Sequence of chain 2.A:
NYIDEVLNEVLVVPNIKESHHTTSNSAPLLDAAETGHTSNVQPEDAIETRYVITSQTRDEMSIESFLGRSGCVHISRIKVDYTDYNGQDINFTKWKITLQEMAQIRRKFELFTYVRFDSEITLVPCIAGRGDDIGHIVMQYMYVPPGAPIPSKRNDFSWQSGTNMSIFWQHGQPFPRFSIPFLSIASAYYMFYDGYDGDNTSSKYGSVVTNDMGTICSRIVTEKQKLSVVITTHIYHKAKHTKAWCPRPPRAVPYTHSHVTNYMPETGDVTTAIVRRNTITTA

Binding-site contacts:
Ligand atom CL2 contacts residue ILE184 of chain 2.A at 3.9 Å.
Ligand atom C1C contacts residue LEU103 of chain 2.A at 4.1 Å (hydrophobic).
Ligand atom C4C contacts residue MET217 of chain 2.A at 4.2 Å (hydrophobic).
Ligand atom C31 contacts residue GLN104 of chain 2.A at 3.6 Å.
Ligand atom C5A contacts residue TYR145 of chain 2.A at 3.8 Å (hydrophobic).
Ligand atom C6B contacts residue ILE184 of chain 2.A at 4.1 Å (hydrophobic).
Ligand atom C6B contacts residue ILE125 of chain 2.A at 3.6 Å (hydrophobic).
Ligand atom C4A contacts residue ILE220 of chain 2.A at 4.1 Å (hydrophobic).
Ligand atom N2 contacts residue THR102 of chain 2.A at 4.2 Å.
Ligand atom O1B contacts residue ILE125 of chain 2.A at 3.5 Å.
Ligand atom N2 contacts residue ASN215 of chain 2.A at 3.7 Å.
Ligand atom C31 contacts residue MET195 of chain 2.A at 3.5 Å (hydrophobic).
Ligand atom C5A contacts residue TYR147 of chain 2.A at 4.1 Å (hydrophobic).
Ligand atom O1 contacts residue MET217 of chain 2.A at 4.2 Å.
Ligand atom C2A contacts residue PHE182 of chain 2.A at 4.2 Å (hydrophobic).
Ligand atom N3A contacts residue LEU127 of chain 2.A at 4.1 Å.
Ligand atom C4A contacts residue LEU127 of chain 2.A at 4.0 Å (hydrophobic).
Ligand atom C4B contacts residue ILE220 of chain 2.A at 4.0 Å (hydrophobic).
Ligand atom CL2 contacts residue LEU187 of chain 2.A at 3.9 Å.
Ligand atom CL2 contacts residue TYR147 of chain 2.A at 3.4 Å.
Ligand atom C2B contacts residue ILE125 of chain 2.A at 3.1 Å (hydrophobic).
Ligand atom N3A contacts residue PHE182 of chain 2.A at 4.0 Å.
Ligand atom CL1 contacts residue ILE239 of chain 2.A at 3.8 Å.
Ligand atom C5A contacts residue ILE220 of chain 2.A at 3.9 Å (hydrophobic).
Ligand atom C3B contacts residue ILE125 of chain 2.A at 3.5 Å (hydrophobic).
Ligand atom C3 contacts residue LEU103 of chain 2.A at 4.1 Å (hydrophobic).
Ligand atom O1A contacts residue TYR147 of chain 2.A at 4.0 Å.
Ligand atom O1A contacts residue ILE220 of chain 2.A at 3.6 Å.
Ligand atom C3B contacts residue ILE220 of chain 2.A at 4.2 Å (hydrophobic).
Ligand atom C2C contacts residue MET217 of chain 2.A at 3.7 Å (hydrophobic).
Ligand atom C4 contacts residue LEU103 of chain 2.A at 3.4 Å (hydrophobic).
Ligand atom C4B contacts residue ILE125 of chain 2.A at 3.9 Å (hydrophobic).
Ligand atom CL1 contacts residue ILE125 of chain 2.A at 3.5 Å.
Ligand atom C5B contacts residue ILE125 of chain 2.A at 3.9 Å (hydrophobic).
Ligand atom C2A contacts residue ILE220 of chain 2.A at 3.8 Å (hydrophobic).
Ligand atom C5B contacts residue TYR147 of chain 2.A at 3.9 Å (hydrophobic).
Ligand atom C5 contacts residue LEU103 of chain 2.A at 3.8 Å (hydrophobic).
Ligand atom C1B contacts residue ILE125 of chain 2.A at 3.1 Å (hydrophobic).
Ligand atom C5A contacts residue MET146 of chain 2.A at 3.7 Å (hydrophobic).
Ligand atom C4A contacts residue TYR145 of chain 2.A at 3.3 Å (hydrophobic).

The small molecule below binds the protein below.
Small molecule (SMILES): Cc1cc(CCCCCOc2c(Cl)cc(C3=NCCO3)cc2Cl)on1